Sequence of chain 1.B:
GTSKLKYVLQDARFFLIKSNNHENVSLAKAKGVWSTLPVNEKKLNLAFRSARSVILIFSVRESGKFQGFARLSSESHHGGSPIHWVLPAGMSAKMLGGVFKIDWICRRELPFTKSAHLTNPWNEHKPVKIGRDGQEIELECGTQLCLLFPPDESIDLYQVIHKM

A protein and the small-molecule ligand that binds it are described below.
Small molecule (SMILES): CN(Cc1ccn(-c2ccccc2)n1)Cc1cc(=O)[nH]c(=O)[nH]1

Binding-site contacts:
Ligand atom NAO contacts residue SER52 of chain 1.B at 2.9 Å (h-bond).
Ligand atom CAU contacts residue ASP150 of chain 1.B at 3.6 Å.
Ligand atom NAN contacts residue PRO105 of chain 1.B at 3.7 Å.
Ligand atom CAH contacts residue ASN37 of chain 1.B at 3.8 Å.
Ligand atom CAT contacts residue LYS35 of chain 1.B at 3.0 Å.
Ligand atom CAU contacts residue LYS35 of chain 1.B at 3.6 Å.
Ligand atom OAB contacts residue SER36 of chain 1.B at 3.8 Å.
Ligand atom CAD contacts residue ARG78 of chain 1.B at 3.8 Å.
Ligand atom NAW contacts residue MET108 of chain 1.B at 3.5 Å.
Ligand atom NAP contacts residue LYS35 of chain 1.B at 3.0 Å (salt-bridge).
Ligand atom NAN contacts residue MET108 of chain 1.B at 3.6 Å.
Ligand atom OAC contacts residue SER52 of chain 1.B at 3.5 Å (h-bond).
Ligand atom CAA contacts residue TRP102 of chain 1.B at 3.3 Å (hydrophobic).
Ligand atom NAO contacts residue TRP51 of chain 1.B at 3.2 Å.
Ligand atom NAV contacts residue SER52 of chain 1.B at 3.6 Å.
Ligand atom CAU contacts residue TRP51 of chain 1.B at 3.5 Å (hydrophobic).
Ligand atom CAK contacts residue ASN37 of chain 1.B at 3.8 Å.
Ligand atom OAC contacts residue THR53 of chain 1.B at 2.7 Å (h-bond).
Ligand atom CAU contacts residue SER52 of chain 1.B at 3.6 Å.
Ligand atom OAC contacts residue TRP51 of chain 1.B at 3.1 Å (h-bond).
Ligand atom OAC contacts residue ASP150 of chain 1.B at 3.5 Å (salt-bridge).
Ligand atom CAJ contacts residue MET108 of chain 1.B at 3.7 Å (hydrophobic).
Ligand atom OAB contacts residue LYS35 of chain 1.B at 3.2 Å (salt-bridge).
Ligand atom CAJ contacts residue LEU54 of chain 1.B at 3.7 Å (hydrophobic).
Ligand atom CAL contacts residue LEU104 of chain 1.B at 3.6 Å (hydrophobic).
Ligand atom OAB contacts residue ARG78 of chain 1.B at 2.7 Å (salt-bridge).
Ligand atom CAL contacts residue LEU113 of chain 1.B at 3.6 Å (hydrophobic).
Ligand atom CAH contacts residue ARG78 of chain 1.B at 3.8 Å.
Ligand atom CAE contacts residue ARG78 of chain 1.B at 3.7 Å.
Ligand atom CAR contacts residue SER52 of chain 1.B at 3.9 Å.
Ligand atom CAT contacts residue ASP150 of chain 1.B at 3.6 Å.
Ligand atom OAB contacts residue ASP150 of chain 1.B at 3.6 Å (salt-bridge).
Ligand atom CAQ contacts residue MET108 of chain 1.B at 3.6 Å (hydrophobic).
Ligand atom CAF contacts residue ARG78 of chain 1.B at 3.5 Å.
Ligand atom CAR contacts residue TRP51 of chain 1.B at 3.4 Å (hydrophobic).
Ligand atom CAM contacts residue TRP51 of chain 1.B at 3.8 Å (hydrophobic).
Ligand atom CAK contacts residue LYS35 of chain 1.B at 3.7 Å.
Ligand atom NAP contacts residue ASP150 of chain 1.B at 2.8 Å (salt-bridge).
Ligand atom CAI contacts residue LEU113 of chain 1.B at 3.9 Å (hydrophobic).
Ligand atom CAH contacts residue PRO105 of chain 1.B at 3.7 Å (hydrophobic).